Sequence of chain 2.A:
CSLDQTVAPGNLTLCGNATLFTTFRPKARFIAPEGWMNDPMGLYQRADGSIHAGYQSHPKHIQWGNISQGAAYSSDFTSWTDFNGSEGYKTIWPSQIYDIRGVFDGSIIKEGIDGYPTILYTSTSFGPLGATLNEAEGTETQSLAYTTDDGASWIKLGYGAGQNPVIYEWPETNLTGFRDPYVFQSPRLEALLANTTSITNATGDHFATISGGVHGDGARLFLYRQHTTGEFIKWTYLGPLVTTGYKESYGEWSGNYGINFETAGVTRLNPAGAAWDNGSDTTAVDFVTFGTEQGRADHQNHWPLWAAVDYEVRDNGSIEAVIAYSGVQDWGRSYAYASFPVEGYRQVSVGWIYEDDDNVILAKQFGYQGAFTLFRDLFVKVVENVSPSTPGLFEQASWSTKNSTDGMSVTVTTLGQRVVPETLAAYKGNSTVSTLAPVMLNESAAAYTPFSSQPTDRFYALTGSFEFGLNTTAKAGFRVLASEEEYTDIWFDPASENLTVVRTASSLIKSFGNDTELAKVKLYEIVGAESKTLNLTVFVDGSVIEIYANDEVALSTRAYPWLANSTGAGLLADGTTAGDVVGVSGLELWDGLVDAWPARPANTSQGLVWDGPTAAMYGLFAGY

A small-molecule ligand and the protein it binds are described below.
Small molecule (SMILES): CC(=O)N[C@H]1[C@H](O[C@H]2[C@H](O)[C@@H](NC(C)=O)CO[C@@H]2CO)O[C@H](CO)[C@@H](O[C@@H]2O[C@H](CO[C@H]3O[C@H](CO)[C@@H](O)[C@H](O[C@H]4O[C@H](CO)[C@@H](O)[C@H](O)[C@@H]4O)[C@@H]3O)[C@@H](O)[C@H](O[C@H]3O[C@H](CO)[C@@H](O)[C@H](O)[C@@H]3O[C@H]3O[C@H](CO)[C@@H](O)[C@H](O)[C@@H]3O)[C@@H]2O)[C@@H]1O

Sequence of chain 1.A:
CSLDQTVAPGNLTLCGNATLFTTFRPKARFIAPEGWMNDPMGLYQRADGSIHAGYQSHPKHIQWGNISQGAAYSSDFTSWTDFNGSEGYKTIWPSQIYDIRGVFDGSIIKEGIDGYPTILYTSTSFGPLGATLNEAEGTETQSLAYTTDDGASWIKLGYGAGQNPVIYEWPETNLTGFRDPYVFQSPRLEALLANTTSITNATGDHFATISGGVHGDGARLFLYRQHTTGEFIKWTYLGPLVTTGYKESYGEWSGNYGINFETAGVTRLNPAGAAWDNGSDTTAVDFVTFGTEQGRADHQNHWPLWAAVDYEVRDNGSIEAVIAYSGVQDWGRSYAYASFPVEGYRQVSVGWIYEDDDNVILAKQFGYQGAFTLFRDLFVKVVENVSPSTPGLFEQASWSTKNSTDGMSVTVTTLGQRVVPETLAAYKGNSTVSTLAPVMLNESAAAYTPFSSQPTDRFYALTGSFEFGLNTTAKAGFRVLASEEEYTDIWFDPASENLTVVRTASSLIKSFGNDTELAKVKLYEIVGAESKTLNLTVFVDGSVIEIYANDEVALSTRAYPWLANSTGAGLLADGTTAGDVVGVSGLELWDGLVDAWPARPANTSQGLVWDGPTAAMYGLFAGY

Binding-site contacts:
Ligand atom O6 contacts residue PRO654 of chain 2.A at 3.6 Å.
Ligand atom C4 contacts residue TRP651 of chain 2.A at 3.9 Å (hydrophobic).
Ligand atom C2 contacts residue LEU649 of chain 2.A at 4.1 Å (hydrophobic).
Ligand atom O4 contacts residue GLY203 of chain 1.A at 3.8 Å.
Ligand atom C4 contacts residue LEU649 of chain 2.A at 3.9 Å (hydrophobic).
Ligand atom C4 contacts residue GLY203 of chain 1.A at 3.5 Å.
Ligand atom C1 contacts residue ASN58 of chain 2.A at 1.4 Å.
Ligand atom O5 contacts residue LYS405 of chain 2.A at 3.9 Å.
Ligand atom C6 contacts residue PRO654 of chain 2.A at 3.8 Å (hydrophobic).
Ligand atom O6 contacts residue TYR209 of chain 1.A at 3.8 Å.
Ligand atom O4 contacts residue TRP651 of chain 2.A at 3.7 Å.
Ligand atom C3 contacts residue ASN58 of chain 2.A at 3.7 Å.
Ligand atom C8 contacts residue ALA202 of chain 1.A at 3.8 Å (hydrophobic).
Ligand atom C3 contacts residue TRP651 of chain 2.A at 4.0 Å (hydrophobic).
Ligand atom O6 contacts residue VAL650 of chain 2.A at 3.9 Å.
Ligand atom C6 contacts residue LYS405 of chain 2.A at 4.0 Å.
Ligand atom O2 contacts residue ALA202 of chain 1.A at 3.6 Å.
Ligand atom O5 contacts residue ALA202 of chain 1.A at 3.8 Å.
Ligand atom C1 contacts residue TRP651 of chain 2.A at 3.8 Å (hydrophobic).
Ligand atom O5 contacts residue ASN58 of chain 2.A at 2.3 Å (h-bond).
Ligand atom O6 contacts residue LYS405 of chain 2.A at 3.0 Å (salt-bridge).
Ligand atom O5 contacts residue TRP651 of chain 2.A at 3.5 Å.
Ligand atom O7 contacts residue ASN58 of chain 2.A at 3.8 Å.
Ligand atom C6 contacts residue TRP651 of chain 2.A at 3.8 Å (hydrophobic).
Ligand atom C5 contacts residue ASN58 of chain 2.A at 3.6 Å.
Ligand atom C6 contacts residue VAL650 of chain 2.A at 3.4 Å (hydrophobic).
Ligand atom O6 contacts residue TYR665 of chain 2.A at 3.8 Å.
Ligand atom C6 contacts residue TYR209 of chain 1.A at 3.4 Å (hydrophobic).
Ligand atom O3 contacts residue GLY203 of chain 1.A at 3.5 Å.
Ligand atom C2 contacts residue ASN58 of chain 2.A at 2.4 Å.
Ligand atom C2 contacts residue TRP651 of chain 2.A at 3.8 Å (hydrophobic).
Ligand atom O3 contacts residue TRP651 of chain 2.A at 3.5 Å.
Ligand atom C5 contacts residue LYS405 of chain 2.A at 4.0 Å.
Ligand atom C7 contacts residue ASN58 of chain 2.A at 3.6 Å.
Ligand atom O5 contacts residue LEU649 of chain 2.A at 3.5 Å.
Ligand atom O2 contacts residue GLY203 of chain 1.A at 3.9 Å.
Ligand atom C6 contacts residue LEU649 of chain 2.A at 4.0 Å (hydrophobic).
Ligand atom N2 contacts residue ASN58 of chain 2.A at 2.9 Å (h-bond).
Ligand atom O5 contacts residue TRP651 of chain 2.A at 3.6 Å.
Ligand atom C5 contacts residue TRP651 of chain 2.A at 3.8 Å (hydrophobic).